Binding-site contacts:
Ligand atom C8 contacts residue ASN83 of chain 1.B at 4.0 Å.
Ligand atom O7 contacts residue ASN83 of chain 1.B at 3.5 Å (h-bond).
Ligand atom C7 contacts residue ASN83 of chain 1.B at 3.3 Å.
Ligand atom C7 contacts residue LEU76 of chain 1.B at 4.4 Å (hydrophobic).
Ligand atom N2 contacts residue ASN83 of chain 1.B at 3.1 Å (h-bond).
Ligand atom C2 contacts residue ASN83 of chain 1.B at 3.2 Å.
Ligand atom O5 contacts residue ASN83 of chain 1.B at 3.9 Å.
Ligand atom C1 contacts residue ASN83 of chain 1.B at 2.9 Å.
Ligand atom C8 contacts residue LEU76 of chain 1.B at 3.6 Å (hydrophobic).

The protein below binds the small molecule below.
Small molecule (SMILES): CC(=O)N[C@@H]1[C@@H](O)[C@H](O)[C@@H](CO)O[C@H]1O

Sequence of chain 1.B:
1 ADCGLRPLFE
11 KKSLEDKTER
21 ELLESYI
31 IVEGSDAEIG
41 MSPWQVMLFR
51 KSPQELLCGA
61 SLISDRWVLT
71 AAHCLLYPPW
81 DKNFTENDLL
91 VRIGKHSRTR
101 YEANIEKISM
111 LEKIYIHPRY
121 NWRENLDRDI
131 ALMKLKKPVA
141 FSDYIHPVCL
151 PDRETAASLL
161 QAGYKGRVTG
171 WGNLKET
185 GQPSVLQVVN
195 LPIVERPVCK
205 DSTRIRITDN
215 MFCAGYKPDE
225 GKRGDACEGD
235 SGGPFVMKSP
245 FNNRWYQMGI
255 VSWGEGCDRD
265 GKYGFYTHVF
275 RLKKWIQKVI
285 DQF